This protein binds this small molecule.
Small molecule (SMILES): CNc1ncnc2c1ncn2[C@@H]1O[C@H](/C=C/CNC(=O)c2cc(-c3ccc(F)cc3)cc(O)c2O)[C@@H](O)[C@H]1O

Binding-site contacts:
Ligand atom O32 contacts residue ASP141 of chain 1.A at 3.0 Å (salt-bridge).
Ligand atom O34 contacts residue ASP169 of chain 1.A at 3.3 Å (salt-bridge).
Ligand atom C33 contacts residue GLU199 of chain 1.A at 3.1 Å.
Ligand atom C31 contacts residue ASN170 of chain 1.A at 3.2 Å.
Ligand atom C16 contacts residue HIS142 of chain 1.A at 3.4 Å.
Ligand atom O5 contacts residue TYR68 of chain 1.A at 3.4 Å.
Ligand atom N17 contacts residue MET40 of chain 1.A at 3.5 Å (h-bond).
Ligand atom O32 contacts residue MG1 of chain 1.E at 2.1 Å.
Ligand atom O13 contacts residue GLY66 of chain 1.A at 3.4 Å.
Ligand atom C1 contacts residue GLU90 of chain 1.A at 3.4 Å.
Ligand atom N7 contacts residue GLN120 of chain 1.A at 3.3 Å (h-bond).
Ligand atom N40 contacts residue MET91 of chain 1.A at 3.1 Å (h-bond).
Ligand atom N38 contacts residue SER119 of chain 1.A at 3.0 Å (h-bond).
Ligand atom N17 contacts residue LYS144 of chain 1.A at 3.4 Å (salt-bridge).
Ligand atom C16 contacts residue TRP143 of chain 1.A at 3.0 Å (hydrophobic).
Ligand atom C23 contacts residue GLU199 of chain 1.A at 3.3 Å.
Ligand atom C2 contacts residue GLU90 of chain 1.A at 3.5 Å.
Ligand atom N8 contacts residue TRP143 of chain 1.A at 3.1 Å.
Ligand atom O5 contacts residue GLU90 of chain 1.A at 2.7 Å (salt-bridge).
Ligand atom C15 contacts residue ASP141 of chain 1.A at 3.5 Å.
Ligand atom C12 contacts residue MET91 of chain 1.A at 3.5 Å (hydrophobic).
Ligand atom C39 contacts residue MET91 of chain 1.A at 3.4 Å (hydrophobic).
Ligand atom O32 contacts residue ASN170 of chain 1.A at 2.9 Å (h-bond).
Ligand atom C18 contacts residue LYS144 of chain 1.A at 3.4 Å.
Ligand atom O3 contacts residue GLU90 of chain 1.A at 2.6 Å (salt-bridge).
Ligand atom C33 contacts residue ASN170 of chain 1.A at 3.2 Å.
Ligand atom O34 contacts residue ASN170 of chain 1.A at 2.8 Å (h-bond).
Ligand atom C11 contacts residue MET91 of chain 1.A at 3.6 Å (hydrophobic).
Ligand atom C14 contacts residue TRP143 of chain 1.A at 3.4 Å (hydrophobic).
Ligand atom C31 contacts residue MG1 of chain 1.E at 2.9 Å.
Ligand atom N7 contacts residue SER119 of chain 1.A at 2.9 Å (h-bond).
Ligand atom O34 contacts residue MG1 of chain 1.E at 2.1 Å.
Ligand atom N38 contacts residue ALA118 of chain 1.A at 3.6 Å.
Ligand atom O34 contacts residue GLU199 of chain 1.A at 2.5 Å (salt-bridge).
Ligand atom C36 contacts residue ARG146 of chain 1.A at 3.5 Å.
Ligand atom C33 contacts residue MG1 of chain 1.E at 2.9 Å.
Ligand atom O5 contacts residue TYR95 of chain 1.A at 3.3 Å.
Ligand atom C23 contacts residue ASN170 of chain 1.A at 3.5 Å.
Ligand atom C9 contacts residue TRP143 of chain 1.A at 3.3 Å (hydrophobic).
Ligand atom O32 contacts residue LYS144 of chain 1.A at 2.9 Å (salt-bridge).

Sequence of chain 1.A:
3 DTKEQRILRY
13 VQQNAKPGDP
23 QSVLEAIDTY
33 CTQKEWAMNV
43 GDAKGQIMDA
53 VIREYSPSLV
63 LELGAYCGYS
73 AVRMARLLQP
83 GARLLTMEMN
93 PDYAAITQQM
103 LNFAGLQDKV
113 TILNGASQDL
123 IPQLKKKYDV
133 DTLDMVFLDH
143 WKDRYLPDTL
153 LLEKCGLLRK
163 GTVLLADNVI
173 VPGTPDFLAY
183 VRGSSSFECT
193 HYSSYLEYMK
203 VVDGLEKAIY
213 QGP